Binding-site contacts:
Ligand atom C13 contacts residue PHE268 of chain 1.A at 3.9 Å (hydrophobic).
Ligand atom C16 contacts residue PHE268 of chain 1.A at 3.7 Å (hydrophobic).
Ligand atom C11 contacts residue ALA193 of chain 1.A at 3.9 Å (hydrophobic).
Ligand atom C1 contacts residue VAL281 of chain 1.A at 3.7 Å (hydrophobic).
Ligand atom C11 contacts residue PHE268 of chain 1.A at 3.9 Å (hydrophobic).
Ligand atom C15 contacts residue ILE201 of chain 1.A at 3.6 Å (hydrophobic).
Ligand atom C10 contacts residue LEU257 of chain 1.A at 4.0 Å (hydrophobic).
Ligand atom O1 contacts residue TYR276 of chain 1.A at 3.7 Å.
Ligand atom C1 contacts residue LEU387 of chain 1.A at 3.4 Å (hydrophobic).
Ligand atom C11 contacts residue GLY197 of chain 1.A at 3.9 Å.
Ligand atom C8 contacts residue MET196 of chain 1.A at 3.8 Å (hydrophobic).
Ligand atom C10 contacts residue GLY197 of chain 1.A at 3.6 Å.
Ligand atom O2 contacts residue GLN270 of chain 1.A at 3.5 Å (h-bond).
Ligand atom C8 contacts residue GLY197 of chain 1.A at 3.9 Å.
Ligand atom C12 contacts residue PHE268 of chain 1.A at 3.8 Å (hydrophobic).
Ligand atom O1 contacts residue ASN251 of chain 1.A at 3.1 Å (h-bond).
Ligand atom C3 contacts residue PHE268 of chain 1.A at 3.9 Å (hydrophobic).
Ligand atom C1 contacts residue ASN388 of chain 1.A at 3.7 Å.
Ligand atom C1 contacts residue GLY391 of chain 1.A at 3.8 Å.
Ligand atom O2 contacts residue LEU387 of chain 1.A at 3.5 Å.
Ligand atom C8 contacts residue THR267 of chain 1.A at 3.5 Å.
Ligand atom C10 contacts residue ALA193 of chain 1.A at 3.0 Å (hydrophobic).
Ligand atom C7 contacts residue VAL200 of chain 1.A at 3.9 Å (hydrophobic).
Ligand atom C1 contacts residue GLN270 of chain 1.A at 4.0 Å.
Ligand atom C12 contacts residue ASN251 of chain 1.A at 4.0 Å.
Ligand atom C11 contacts residue LEU257 of chain 1.A at 3.7 Å (hydrophobic).
Ligand atom O1 contacts residue PHE268 of chain 1.A at 3.8 Å.
Ligand atom C2 contacts residue PHE268 of chain 1.A at 3.8 Å (hydrophobic).
Ligand atom C9 contacts residue ALA193 of chain 1.A at 3.7 Å (hydrophobic).
Ligand atom C15 contacts residue VAL280 of chain 1.A at 3.8 Å (hydrophobic).
Ligand atom C14 contacts residue ILE201 of chain 1.A at 3.6 Å (hydrophobic).
Ligand atom C8 contacts residue ALA193 of chain 1.A at 3.9 Å (hydrophobic).
Ligand atom C9 contacts residue PHE268 of chain 1.A at 3.7 Å (hydrophobic).
Ligand atom C2 contacts residue GLN270 of chain 1.A at 4.0 Å.
Ligand atom C5 contacts residue PHE268 of chain 1.A at 4.0 Å (hydrophobic).
Ligand atom C15 contacts residue TYR276 of chain 1.A at 3.8 Å (hydrophobic).
Ligand atom C10 contacts residue PHE268 of chain 1.A at 3.7 Å (hydrophobic).
Ligand atom C14 contacts residue VAL280 of chain 1.A at 3.7 Å (hydrophobic).
Ligand atom C9 contacts residue GLY197 of chain 1.A at 3.7 Å.
Ligand atom C13 contacts residue ILE201 of chain 1.A at 4.0 Å (hydrophobic).

Sequence of chain 1.A:
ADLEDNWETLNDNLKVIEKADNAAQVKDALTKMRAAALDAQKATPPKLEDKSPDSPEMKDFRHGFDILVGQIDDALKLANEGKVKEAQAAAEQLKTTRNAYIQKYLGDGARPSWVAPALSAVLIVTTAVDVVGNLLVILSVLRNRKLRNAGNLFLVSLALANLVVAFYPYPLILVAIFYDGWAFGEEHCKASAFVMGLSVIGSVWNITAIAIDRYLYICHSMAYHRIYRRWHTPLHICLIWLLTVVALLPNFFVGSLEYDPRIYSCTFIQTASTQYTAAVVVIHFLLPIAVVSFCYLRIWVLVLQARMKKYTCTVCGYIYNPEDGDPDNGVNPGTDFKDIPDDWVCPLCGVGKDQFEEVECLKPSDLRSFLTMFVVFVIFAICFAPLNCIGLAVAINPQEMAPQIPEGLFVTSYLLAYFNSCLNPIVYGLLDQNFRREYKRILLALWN

The protein below binds the small molecule below.
Small molecule (SMILES): CCC(=O)NCC[C@@H]1CCc2ccc3c(c21)CCO3